Binding-site contacts:
Ligand atom N6 contacts residue TYR212 of chain 1.B at 3.6 Å.
Ligand atom N3 contacts residue PRO69 of chain 1.A at 3.8 Å.
Ligand atom O4' contacts residue VAL71 of chain 1.A at 3.3 Å.
Ligand atom C6 contacts residue TYR212 of chain 1.B at 3.5 Å (hydrophobic).
Ligand atom O2' contacts residue ASP7 of chain 1.A at 2.5 Å (salt-bridge).
Ligand atom C3' contacts residue ASP68 of chain 1.A at 3.7 Å.
Ligand atom C4 contacts residue HIS41 of chain 1.A at 3.3 Å.
Ligand atom N1 contacts residue ASN235 of chain 1.B at 3.7 Å.
Ligand atom N6 contacts residue VAL234 of chain 1.B at 3.1 Å (h-bond).
Ligand atom C4 contacts residue TYR212 of chain 1.B at 3.5 Å (hydrophobic).
Ligand atom N3 contacts residue HIS41 of chain 1.A at 3.2 Å.
Ligand atom N6 contacts residue ASN183 of chain 1.B at 3.0 Å (h-bond).
Ligand atom C2 contacts residue MSE236 of chain 1.B at 3.4 Å.
Ligand atom N9 contacts residue HIS41 of chain 1.A at 3.7 Å.
Ligand atom O3' contacts residue ASP68 of chain 1.A at 2.5 Å (salt-bridge).
Ligand atom N3 contacts residue TYR212 of chain 1.B at 3.7 Å.
Ligand atom N7 contacts residue ASN183 of chain 1.B at 3.0 Å (h-bond).
Ligand atom C5 contacts residue TYR212 of chain 1.B at 3.7 Å (hydrophobic).
Ligand atom N9 contacts residue TYR212 of chain 1.B at 3.7 Å.
Ligand atom N7 contacts residue TYR212 of chain 1.B at 3.5 Å.
Ligand atom C5 contacts residue HIS41 of chain 1.A at 3.7 Å.
Ligand atom C8 contacts residue TYR212 of chain 1.B at 3.7 Å (hydrophobic).
Ligand atom O4' contacts residue ASP68 of chain 1.A at 3.4 Å (salt-bridge).
Ligand atom C2 contacts residue HIS41 of chain 1.A at 3.6 Å.
Ligand atom C8 contacts residue PHE181 of chain 1.B at 3.6 Å (hydrophobic).
Ligand atom C3' contacts residue ASP7 of chain 1.A at 3.7 Å.
Ligand atom N7 contacts residue PHE181 of chain 1.B at 3.6 Å.
Ligand atom O2' contacts residue HIS41 of chain 1.A at 3.3 Å (h-bond).
Ligand atom C2 contacts residue ASN235 of chain 1.B at 3.7 Å.
Ligand atom O2' contacts residue PHE181 of chain 1.B at 3.2 Å.
Ligand atom C4' contacts residue ASP68 of chain 1.A at 3.8 Å.
Ligand atom O5' contacts residue PHE181 of chain 1.B at 3.5 Å.
Ligand atom C2' contacts residue PHE181 of chain 1.B at 3.4 Å (hydrophobic).
Ligand atom O3' contacts residue PRO69 of chain 1.A at 3.7 Å.
Ligand atom N1 contacts residue TYR212 of chain 1.B at 3.6 Å.
Ligand atom C5' contacts residue THR125 of chain 1.A at 3.5 Å.
Ligand atom C2 contacts residue TYR212 of chain 1.B at 3.6 Å (hydrophobic).
Ligand atom C1' contacts residue ASP68 of chain 1.A at 3.5 Å.
Ligand atom C6 contacts residue MSE236 of chain 1.B at 3.7 Å.
Ligand atom N1 contacts residue MSE236 of chain 1.B at 2.8 Å (h-bond).

Sequence of chain 1.B:
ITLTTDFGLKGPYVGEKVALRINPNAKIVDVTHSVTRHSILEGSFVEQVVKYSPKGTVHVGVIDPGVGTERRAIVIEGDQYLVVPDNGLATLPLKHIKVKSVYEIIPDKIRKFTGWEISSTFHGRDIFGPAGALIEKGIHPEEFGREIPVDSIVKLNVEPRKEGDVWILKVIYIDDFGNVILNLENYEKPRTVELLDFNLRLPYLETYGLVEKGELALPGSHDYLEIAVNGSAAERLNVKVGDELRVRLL

Sequence of chain 1.A:
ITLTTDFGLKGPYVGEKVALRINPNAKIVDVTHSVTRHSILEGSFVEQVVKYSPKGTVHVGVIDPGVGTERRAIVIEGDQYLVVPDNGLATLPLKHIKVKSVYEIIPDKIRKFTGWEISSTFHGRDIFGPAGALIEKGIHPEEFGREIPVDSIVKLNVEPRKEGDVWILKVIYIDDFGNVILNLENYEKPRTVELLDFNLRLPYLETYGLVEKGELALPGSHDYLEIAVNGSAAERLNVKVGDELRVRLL

This small molecule binds to this protein.
Small molecule (SMILES): Nc1ncnc2c1ncn2[C@@H]1O[C@H](CO)[C@@H](O)[C@H]1O